Sequence of chain 6.E:
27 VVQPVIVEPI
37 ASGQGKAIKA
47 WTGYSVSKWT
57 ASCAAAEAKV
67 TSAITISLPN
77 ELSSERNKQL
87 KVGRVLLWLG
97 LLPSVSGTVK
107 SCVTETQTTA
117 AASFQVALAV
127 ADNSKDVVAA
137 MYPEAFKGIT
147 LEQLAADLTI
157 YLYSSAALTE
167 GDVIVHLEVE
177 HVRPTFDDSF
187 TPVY

Sequence of chain 6.D:
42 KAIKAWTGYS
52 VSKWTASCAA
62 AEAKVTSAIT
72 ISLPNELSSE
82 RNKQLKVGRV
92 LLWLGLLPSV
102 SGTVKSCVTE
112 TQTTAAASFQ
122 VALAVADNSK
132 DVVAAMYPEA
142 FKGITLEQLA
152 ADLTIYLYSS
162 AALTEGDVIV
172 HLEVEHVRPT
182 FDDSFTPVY

A small-molecule ligand and the protein it binds are described below.
Small molecule (SMILES): Nc1ncnc2c1ncn2[C@@H]1O[C@H](COO[C@@H]2C[C@@H](CO[P](=O)(O)O[C@H]3[C@@H](O)[C@H](n4cnc5c(N)ncnc54)O[C@@H]3COP(=O)=O)O[C@H]2n2ccc(=O)[nH]c2=O)[C@@H](OOP(O)OC[C@H]2O[C@@H](n3ccc(=O)[nH]c3=O)[C@H](O)[C@@H]2O)[C@H]1O.Op1oo1

Binding-site contacts:
Ligand atom C6 contacts residue THR48 of chain 6.D at 4.2 Å.
Ligand atom O4' contacts residue LYS143 of chain 6.D at 4.1 Å.
Ligand atom C8 contacts residue TRP47 of chain 6.D at 3.8 Å (hydrophobic).
Ligand atom N9 contacts residue TRP47 of chain 6.D at 3.9 Å.
Ligand atom C6 contacts residue TRP47 of chain 6.D at 3.9 Å (hydrophobic).
Ligand atom N7 contacts residue TRP47 of chain 6.D at 3.7 Å.
Ligand atom C5' contacts residue VAL178 of chain 6.E at 4.5 Å (hydrophobic).
Ligand atom N1 contacts residue THR48 of chain 6.D at 4.0 Å.
Ligand atom O4' contacts residue TRP47 of chain 6.D at 4.1 Å.
Ligand atom N6 contacts residue TRP47 of chain 6.D at 3.8 Å.
Ligand atom N6 contacts residue TYR50 of chain 6.D at 4.2 Å.
Ligand atom N1 contacts residue TRP47 of chain 6.D at 4.3 Å.
Ligand atom OP2 contacts residue GLY49 of chain 6.E at 4.2 Å.
Ligand atom N6 contacts residue THR48 of chain 6.D at 3.3 Å (h-bond).
Ligand atom C1' contacts residue TRP47 of chain 6.D at 4.3 Å (hydrophobic).
Ligand atom N3 contacts residue TRP47 of chain 6.D at 4.1 Å.
Ligand atom C4 contacts residue TRP47 of chain 6.D at 3.9 Å (hydrophobic).
Ligand atom C2 contacts residue TRP47 of chain 6.D at 4.2 Å (hydrophobic).
Ligand atom OP2 contacts residue VAL178 of chain 6.E at 4.5 Å.
Ligand atom C5 contacts residue TRP47 of chain 6.D at 3.8 Å (hydrophobic).